This small molecule binds to this protein.
Small molecule (SMILES): CC(=O)N[C@@H]1[C@@H](O)[C@H](O)[C@@H](CO)O[C@H]1O

Binding-site contacts:
Ligand atom C4 contacts residue ASN137 of chain 1.B at 3.9 Å.
Ligand atom C6 contacts residue ASN137 of chain 1.B at 3.3 Å.
Ligand atom O3 contacts residue ASN137 of chain 1.B at 2.3 Å (h-bond).
Ligand atom O3 contacts residue ASN17 of chain 1.B at 4.0 Å.
Ligand atom C5 contacts residue ASN137 of chain 1.B at 3.5 Å.
Ligand atom C1 contacts residue ASN17 of chain 1.B at 1.4 Å.
Ligand atom C8 contacts residue ASN17 of chain 1.B at 3.8 Å.
Ligand atom C3 contacts residue ASN137 of chain 1.B at 3.4 Å.
Ligand atom O6 contacts residue ASN137 of chain 1.B at 3.4 Å (h-bond).
Ligand atom C3 contacts residue ASN17 of chain 1.B at 3.8 Å.
Ligand atom C4 contacts residue ASN17 of chain 1.B at 4.2 Å.
Ligand atom O5 contacts residue ASN137 of chain 1.B at 2.8 Å (h-bond).
Ligand atom N2 contacts residue ASN17 of chain 1.B at 3.1 Å (h-bond).
Ligand atom C1 contacts residue ASN137 of chain 1.B at 3.7 Å.
Ligand atom C2 contacts residue ASN17 of chain 1.B at 2.5 Å.
Ligand atom C5 contacts residue ASN17 of chain 1.B at 3.6 Å.
Ligand atom C2 contacts residue ASN137 of chain 1.B at 3.6 Å.
Ligand atom O5 contacts residue ASN17 of chain 1.B at 2.4 Å (h-bond).
Ligand atom C7 contacts residue ASN17 of chain 1.B at 3.9 Å.

Sequence of chain 1.B:
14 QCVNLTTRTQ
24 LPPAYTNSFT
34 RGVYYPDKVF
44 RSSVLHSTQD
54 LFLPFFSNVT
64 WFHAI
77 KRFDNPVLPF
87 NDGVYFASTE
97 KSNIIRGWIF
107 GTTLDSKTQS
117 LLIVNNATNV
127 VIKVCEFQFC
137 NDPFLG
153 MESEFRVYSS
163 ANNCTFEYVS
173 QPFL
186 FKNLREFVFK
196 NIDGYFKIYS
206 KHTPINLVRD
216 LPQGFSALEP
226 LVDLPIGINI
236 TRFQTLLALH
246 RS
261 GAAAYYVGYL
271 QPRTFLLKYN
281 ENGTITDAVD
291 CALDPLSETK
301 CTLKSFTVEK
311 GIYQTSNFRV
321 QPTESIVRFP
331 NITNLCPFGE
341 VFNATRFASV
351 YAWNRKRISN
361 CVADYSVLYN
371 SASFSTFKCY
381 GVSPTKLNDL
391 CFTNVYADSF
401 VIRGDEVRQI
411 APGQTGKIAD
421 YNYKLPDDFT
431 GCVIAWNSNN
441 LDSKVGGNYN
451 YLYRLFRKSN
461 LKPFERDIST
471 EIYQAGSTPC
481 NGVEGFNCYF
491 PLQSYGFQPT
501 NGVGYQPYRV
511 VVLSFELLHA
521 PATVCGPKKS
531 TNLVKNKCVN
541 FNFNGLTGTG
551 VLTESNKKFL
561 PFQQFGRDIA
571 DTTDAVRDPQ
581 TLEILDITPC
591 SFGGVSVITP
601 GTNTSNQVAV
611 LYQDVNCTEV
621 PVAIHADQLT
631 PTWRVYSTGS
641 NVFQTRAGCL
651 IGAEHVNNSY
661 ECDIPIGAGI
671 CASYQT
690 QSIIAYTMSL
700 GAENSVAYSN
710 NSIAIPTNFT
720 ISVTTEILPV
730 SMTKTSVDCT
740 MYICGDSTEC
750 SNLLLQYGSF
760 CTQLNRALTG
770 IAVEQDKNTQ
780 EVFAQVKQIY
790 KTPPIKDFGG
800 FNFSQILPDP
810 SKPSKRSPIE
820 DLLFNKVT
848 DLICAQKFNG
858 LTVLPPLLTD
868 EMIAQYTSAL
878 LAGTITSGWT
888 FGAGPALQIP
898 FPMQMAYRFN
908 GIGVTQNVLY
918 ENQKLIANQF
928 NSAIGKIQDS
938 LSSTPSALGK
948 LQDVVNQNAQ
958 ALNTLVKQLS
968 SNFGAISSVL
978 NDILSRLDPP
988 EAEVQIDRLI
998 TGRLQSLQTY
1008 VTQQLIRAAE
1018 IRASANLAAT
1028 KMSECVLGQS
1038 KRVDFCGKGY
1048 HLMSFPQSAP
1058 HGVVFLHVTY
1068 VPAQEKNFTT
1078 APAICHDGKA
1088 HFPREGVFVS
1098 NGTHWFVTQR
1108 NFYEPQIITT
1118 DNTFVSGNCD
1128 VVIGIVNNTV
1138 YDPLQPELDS